Sequence of chain 1.D:
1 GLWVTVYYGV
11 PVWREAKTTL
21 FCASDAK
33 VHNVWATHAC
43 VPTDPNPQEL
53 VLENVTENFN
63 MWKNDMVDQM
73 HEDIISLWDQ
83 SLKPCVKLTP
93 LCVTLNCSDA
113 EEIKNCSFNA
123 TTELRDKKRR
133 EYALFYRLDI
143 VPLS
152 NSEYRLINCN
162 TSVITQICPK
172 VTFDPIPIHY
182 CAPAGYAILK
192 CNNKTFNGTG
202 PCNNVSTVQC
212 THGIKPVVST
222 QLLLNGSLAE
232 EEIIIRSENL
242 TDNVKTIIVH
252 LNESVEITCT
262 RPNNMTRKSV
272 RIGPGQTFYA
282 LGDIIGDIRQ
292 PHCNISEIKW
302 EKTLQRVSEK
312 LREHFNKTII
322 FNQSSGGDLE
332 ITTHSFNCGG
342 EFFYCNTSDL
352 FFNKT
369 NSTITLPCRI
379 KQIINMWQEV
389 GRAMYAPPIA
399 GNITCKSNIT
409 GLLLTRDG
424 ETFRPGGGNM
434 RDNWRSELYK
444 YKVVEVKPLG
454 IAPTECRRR

A protein and the small-molecule ligand that binds it are described below.
Small molecule (SMILES): CC(=O)N[C@@H]1[C@@H](O)[C@H](O)[C@@H](CO)O[C@H]1O

Binding-site contacts:
Ligand atom N2 contacts residue ASN323 of chain 1.D at 2.9 Å (h-bond).
Ligand atom C5 contacts residue ASN323 of chain 1.D at 3.7 Å.
Ligand atom O5 contacts residue PHE353 of chain 1.D at 4.5 Å.
Ligand atom C2 contacts residue ASN323 of chain 1.D at 2.5 Å.
Ligand atom C4 contacts residue ASN323 of chain 1.D at 4.3 Å.
Ligand atom C1 contacts residue ARG427 of chain 1.D at 4.2 Å.
Ligand atom N2 contacts residue GLN324 of chain 1.D at 3.8 Å.
Ligand atom O5 contacts residue ASN323 of chain 1.D at 2.4 Å (h-bond).
Ligand atom C7 contacts residue ASN323 of chain 1.D at 3.5 Å.
Ligand atom O7 contacts residue ARG427 of chain 1.D at 3.3 Å (salt-bridge).
Ligand atom C6 contacts residue ASN323 of chain 1.D at 3.9 Å.
Ligand atom O6 contacts residue PHE353 of chain 1.D at 3.9 Å.
Ligand atom C6 contacts residue PHE353 of chain 1.D at 3.5 Å (hydrophobic).
Ligand atom C2 contacts residue GLN324 of chain 1.D at 4.5 Å.
Ligand atom C7 contacts residue ARG427 of chain 1.D at 3.4 Å.
Ligand atom C8 contacts residue ARG427 of chain 1.D at 4.0 Å.
Ligand atom C3 contacts residue ASN323 of chain 1.D at 3.8 Å.
Ligand atom N2 contacts residue ARG427 of chain 1.D at 3.6 Å (salt-bridge).
Ligand atom C8 contacts residue ASN323 of chain 1.D at 3.7 Å.
Ligand atom O7 contacts residue ASN323 of chain 1.D at 4.3 Å.
Ligand atom C1 contacts residue ASN323 of chain 1.D at 1.5 Å.
Ligand atom C2 contacts residue ARG427 of chain 1.D at 4.4 Å.
Ligand atom O7 contacts residue GLN324 of chain 1.D at 4.5 Å.